A protein and the small-molecule ligand that binds it are described below.
Small molecule (SMILES): CC(=O)N[C@H]1[C@H](O[C@H]2[C@H](O)[C@@H](NC(C)=O)CO[C@@H]2CO)O[C@H](CO)[C@@H](O)[C@@H]1O

Binding-site contacts:
Ligand atom O5 contacts residue TYR324 of chain 1.G at 3.8 Å.
Ligand atom C7 contacts residue TYR324 of chain 1.G at 4.2 Å (hydrophobic).
Ligand atom C7 contacts residue ASP405 of chain 1.G at 3.7 Å.
Ligand atom O5 contacts residue ASN326 of chain 1.G at 2.4 Å (h-bond).
Ligand atom C3 contacts residue ASP405 of chain 1.G at 3.9 Å.
Ligand atom C8 contacts residue ASN326 of chain 1.G at 3.4 Å.
Ligand atom N2 contacts residue ASP405 of chain 1.G at 3.0 Å (salt-bridge).
Ligand atom C5 contacts residue ASN326 of chain 1.G at 3.7 Å.
Ligand atom C7 contacts residue ILE406 of chain 1.G at 4.4 Å (hydrophobic).
Ligand atom C1 contacts residue TYR324 of chain 1.G at 4.3 Å (hydrophobic).
Ligand atom O6 contacts residue TYR324 of chain 1.G at 4.5 Å.
Ligand atom C7 contacts residue THR407 of chain 1.G at 3.4 Å.
Ligand atom C8 contacts residue ASP405 of chain 1.G at 3.6 Å.
Ligand atom C4 contacts residue ASN326 of chain 1.G at 4.3 Å.
Ligand atom C1 contacts residue ASP405 of chain 1.G at 4.3 Å.
Ligand atom C8 contacts residue ILE327 of chain 1.G at 4.5 Å (hydrophobic).
Ligand atom C1 contacts residue ASN326 of chain 1.G at 1.5 Å.
Ligand atom C8 contacts residue CYS325 of chain 1.G at 4.1 Å (hydrophobic).
Ligand atom C2 contacts residue ASP405 of chain 1.G at 3.9 Å.
Ligand atom C8 contacts residue ILE406 of chain 1.G at 3.0 Å (hydrophobic).
Ligand atom C2 contacts residue ASN326 of chain 1.G at 2.5 Å.
Ligand atom O7 contacts residue ASN326 of chain 1.G at 3.9 Å.
Ligand atom O7 contacts residue THR407 of chain 1.G at 3.2 Å (h-bond).
Ligand atom O3 contacts residue ASP405 of chain 1.G at 4.1 Å.
Ligand atom O7 contacts residue TYR324 of chain 1.G at 3.5 Å.
Ligand atom N2 contacts residue ASN326 of chain 1.G at 2.8 Å (h-bond).
Ligand atom C3 contacts residue ASN326 of chain 1.G at 3.8 Å.
Ligand atom C2 contacts residue TYR324 of chain 1.G at 4.2 Å (hydrophobic).
Ligand atom C7 contacts residue ASN326 of chain 1.G at 3.4 Å.
Ligand atom C8 contacts residue THR407 of chain 1.G at 3.1 Å.

Sequence of chain 1.G:
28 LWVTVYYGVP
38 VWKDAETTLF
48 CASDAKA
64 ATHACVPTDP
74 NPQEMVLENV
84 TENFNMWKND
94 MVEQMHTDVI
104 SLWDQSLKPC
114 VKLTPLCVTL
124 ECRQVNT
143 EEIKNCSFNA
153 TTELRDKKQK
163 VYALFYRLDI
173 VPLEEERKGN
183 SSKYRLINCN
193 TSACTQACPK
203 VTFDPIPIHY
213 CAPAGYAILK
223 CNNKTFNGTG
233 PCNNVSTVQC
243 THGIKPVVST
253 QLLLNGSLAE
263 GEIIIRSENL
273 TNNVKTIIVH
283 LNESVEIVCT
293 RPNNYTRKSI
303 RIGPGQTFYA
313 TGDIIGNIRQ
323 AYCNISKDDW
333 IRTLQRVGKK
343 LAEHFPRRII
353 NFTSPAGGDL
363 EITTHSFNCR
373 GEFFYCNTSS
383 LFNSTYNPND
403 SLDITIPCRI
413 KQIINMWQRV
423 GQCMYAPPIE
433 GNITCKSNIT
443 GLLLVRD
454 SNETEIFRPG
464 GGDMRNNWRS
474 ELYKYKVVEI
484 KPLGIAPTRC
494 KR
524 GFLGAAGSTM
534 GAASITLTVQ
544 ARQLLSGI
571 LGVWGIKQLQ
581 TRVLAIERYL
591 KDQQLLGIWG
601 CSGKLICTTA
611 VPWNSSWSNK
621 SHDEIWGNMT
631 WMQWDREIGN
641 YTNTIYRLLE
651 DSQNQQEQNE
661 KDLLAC